This protein binds this small molecule.
Small molecule (SMILES): C#Cc1cccc(Nc2ncnc3cc(OCCOC)c(OCCOC)cc23)c1

Sequence of chain 1.A:
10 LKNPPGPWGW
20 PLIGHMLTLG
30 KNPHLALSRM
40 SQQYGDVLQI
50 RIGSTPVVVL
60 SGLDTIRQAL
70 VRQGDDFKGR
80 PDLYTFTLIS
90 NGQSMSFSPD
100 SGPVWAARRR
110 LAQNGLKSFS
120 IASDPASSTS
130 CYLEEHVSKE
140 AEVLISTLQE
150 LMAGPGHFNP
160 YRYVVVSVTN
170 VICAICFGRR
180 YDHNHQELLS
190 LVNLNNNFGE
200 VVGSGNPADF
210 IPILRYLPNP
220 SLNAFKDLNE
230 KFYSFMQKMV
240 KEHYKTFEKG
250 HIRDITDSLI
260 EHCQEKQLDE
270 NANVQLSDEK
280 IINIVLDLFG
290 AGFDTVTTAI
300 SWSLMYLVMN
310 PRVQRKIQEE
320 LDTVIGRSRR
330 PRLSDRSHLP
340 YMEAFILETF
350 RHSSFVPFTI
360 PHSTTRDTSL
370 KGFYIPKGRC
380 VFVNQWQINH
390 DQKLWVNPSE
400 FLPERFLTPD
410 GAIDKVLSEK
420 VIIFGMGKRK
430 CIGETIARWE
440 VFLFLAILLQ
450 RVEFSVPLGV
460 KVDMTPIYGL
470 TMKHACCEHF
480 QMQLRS

Binding-site contacts:
Ligand atom C7 contacts residue GLY289 of chain 1.A at 3.6 Å.
Ligand atom C19 contacts residue ASP286 of chain 1.A at 3.2 Å.
Ligand atom C15 contacts residue LEU227 of chain 1.A at 3.7 Å (hydrophobic).
Ligand atom C8 contacts residue PHE197 of chain 1.A at 3.6 Å (hydrophobic).
Ligand atom C10 contacts residue ASP293 of chain 1.A at 3.5 Å.
Ligand atom O1 contacts residue PHE197 of chain 1.A at 3.6 Å.
Ligand atom C20 contacts residue ASP286 of chain 1.A at 3.6 Å.
Ligand atom C11 contacts residue ASP293 of chain 1.A at 3.5 Å.
Ligand atom C15 contacts residue PHE231 of chain 1.A at 3.6 Å (hydrophobic).
Ligand atom N1 contacts residue ALA290 of chain 1.A at 3.3 Å (h-bond).
Ligand atom C16 contacts residue ASN195 of chain 1.A at 3.6 Å.
Ligand atom C10 contacts residue PHE292 of chain 1.A at 3.5 Å (hydrophobic).
Ligand atom C13 contacts residue PHE197 of chain 1.A at 3.7 Å (hydrophobic).
Ligand atom C11 contacts residue ASN195 of chain 1.A at 3.3 Å.
Ligand atom C20 contacts residue ALA290 of chain 1.A at 3.7 Å (hydrophobic).
Ligand atom N3 contacts residue PHE96 of chain 1.A at 3.7 Å.
Ligand atom C16 contacts residue LEU227 of chain 1.A at 3.6 Å (hydrophobic).
Ligand atom O3 contacts residue PHE231 of chain 1.A at 3.2 Å.
Ligand atom O4 contacts residue ASN228 of chain 1.A at 2.2 Å (h-bond).
Ligand atom C18 contacts residue PHE197 of chain 1.A at 3.6 Å (hydrophobic).
Ligand atom C12 contacts residue ASP293 of chain 1.A at 3.6 Å.
Ligand atom C12 contacts residue ASN195 of chain 1.A at 3.4 Å.
Ligand atom C5 contacts residue ALA290 of chain 1.A at 3.6 Å (hydrophobic).
Ligand atom C11 contacts residue PHE292 of chain 1.A at 3.2 Å (hydrophobic).
Ligand atom C14 contacts residue PHE231 of chain 1.A at 3.3 Å (hydrophobic).
Ligand atom C7 contacts residue PHE197 of chain 1.A at 3.5 Å (hydrophobic).
Ligand atom C14 contacts residue ASN228 of chain 1.A at 3.1 Å.
Ligand atom C8 contacts residue GLY289 of chain 1.A at 3.5 Å.
Ligand atom C15 contacts residue ASN228 of chain 1.A at 3.1 Å.
Ligand atom O1 contacts residue ASN195 of chain 1.A at 3.3 Å (h-bond).
Ligand atom C21 contacts residue SER95 of chain 1.A at 3.6 Å.
Ligand atom C16 contacts residue ASN228 of chain 1.A at 3.3 Å.
Ligand atom O2 contacts residue ASP293 of chain 1.A at 2.5 Å (salt-bridge).
Ligand atom C15 contacts residue ASN195 of chain 1.A at 3.5 Å.
Ligand atom N3 contacts residue ASP286 of chain 1.A at 3.7 Å.
Ligand atom C4 contacts residue ALA290 of chain 1.A at 3.6 Å (hydrophobic).
Ligand atom C6 contacts residue PHE197 of chain 1.A at 3.6 Å (hydrophobic).
Ligand atom C22 contacts residue HEM1 of chain 1.E at 3.5 Å.
Ligand atom N1 contacts residue GLY289 of chain 1.A at 3.5 Å.
Ligand atom C9 contacts residue PHE197 of chain 1.A at 3.6 Å (hydrophobic).